This protein binds this small molecule.
Small molecule (SMILES): Nc1ccn([C@@H]2O[C@H](CO[P](=O)(O)O[C@H]3[C@@H](O)[C@H](n4ccc(=O)[nH]c4=O)O[C@@H]3CO[P](=O)(O)O[C@H]3[C@@H](O)[C@H](n4ccc(N)nc4=O)O[C@@H]3CO[P](=O)(O)O[C@H]3[C@@H](O)[C@H](n4ccc(=O)[nH]c4=O)O[C@@H]3CO[P](=O)(O)O[C@H]3[C@@H](O)[C@H](n4cnc5c(=O)nc(N)[nH]c54)O[C@@H]3CO[P](=O)(O)O[C@H]3[C@@H](O)[C@H](n4cnc5c(N)ncnc54)O[C@@H]3CO)[C@@H](O)[C@H]2O)c(=O)n1

Sequence of chain 2.C:
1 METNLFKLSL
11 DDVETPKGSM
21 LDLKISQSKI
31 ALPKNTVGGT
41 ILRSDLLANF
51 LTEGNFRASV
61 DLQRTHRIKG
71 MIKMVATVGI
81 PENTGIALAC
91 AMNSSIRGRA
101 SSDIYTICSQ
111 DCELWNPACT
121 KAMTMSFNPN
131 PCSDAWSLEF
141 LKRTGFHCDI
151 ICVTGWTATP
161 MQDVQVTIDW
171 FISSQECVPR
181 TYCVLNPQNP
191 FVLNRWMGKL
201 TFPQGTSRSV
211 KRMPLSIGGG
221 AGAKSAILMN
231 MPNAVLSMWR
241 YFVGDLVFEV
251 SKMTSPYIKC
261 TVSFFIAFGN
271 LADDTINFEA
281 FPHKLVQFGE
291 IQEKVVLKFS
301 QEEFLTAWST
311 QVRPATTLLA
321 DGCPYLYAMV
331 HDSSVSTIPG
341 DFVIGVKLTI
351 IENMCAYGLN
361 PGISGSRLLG

Binding-site contacts:
Ligand atom N9 contacts residue PRO190 of chain 2.C at 4.1 Å.
Ligand atom C5 contacts residue ILE350 of chain 2.C at 3.6 Å (hydrophobic).
Ligand atom C2 contacts residue VAL192 of chain 2.C at 3.7 Å (hydrophobic).
Ligand atom C8 contacts residue ILE350 of chain 2.C at 4.1 Å (hydrophobic).
Ligand atom C4' contacts residue THR124 of chain 2.C at 3.6 Å.
Ligand atom P contacts residue SER126 of chain 2.C at 3.7 Å.
Ligand atom N3 contacts residue VAL192 of chain 2.C at 3.4 Å.
Ligand atom O2 contacts residue GLU113 of chain 2.C at 4.2 Å.
Ligand atom O3' contacts residue MET125 of chain 2.C at 4.3 Å.
Ligand atom C1' contacts residue ARG180 of chain 2.C at 3.7 Å.
Ligand atom N3 contacts residue ARG180 of chain 2.C at 4.0 Å.
Ligand atom C4 contacts residue ILE350 of chain 2.C at 4.2 Å (hydrophobic).
Ligand atom N1 contacts residue VAL192 of chain 2.C at 4.0 Å.
Ligand atom OP1 contacts residue SER126 of chain 2.C at 2.8 Å (h-bond).
Ligand atom O3' contacts residue SER126 of chain 2.C at 3.3 Å.
Ligand atom O2' contacts residue SER126 of chain 2.C at 3.6 Å (h-bond).
Ligand atom C5' contacts residue SER126 of chain 2.C at 3.9 Å.
Ligand atom O4' contacts residue ARG180 of chain 2.C at 4.0 Å.
Ligand atom O2' contacts residue MET125 of chain 2.C at 3.6 Å.
Ligand atom O4' contacts residue PRO190 of chain 2.C at 3.2 Å.
Ligand atom N7 contacts residue ILE350 of chain 2.C at 3.8 Å.
Ligand atom C8 contacts residue PRO190 of chain 2.C at 4.2 Å (hydrophobic).
Ligand atom N6 contacts residue THR349 of chain 2.C at 3.9 Å.
Ligand atom C4' contacts residue PRO190 of chain 2.C at 4.3 Å (hydrophobic).
Ligand atom C4' contacts residue SER126 of chain 2.C at 3.4 Å.
Ligand atom OP1 contacts residue THR124 of chain 2.C at 4.0 Å.
Ligand atom C6 contacts residue ILE350 of chain 2.C at 3.8 Å (hydrophobic).
Ligand atom C3' contacts residue SER126 of chain 2.C at 4.3 Å.
Ligand atom C2 contacts residue ARG180 of chain 2.C at 3.6 Å.
Ligand atom C5' contacts residue THR124 of chain 2.C at 3.5 Å.
Ligand atom OP1 contacts residue LYS73 of chain 2.C at 4.1 Å.
Ligand atom O4' contacts residue THR124 of chain 2.C at 4.3 Å.
Ligand atom C4 contacts residue VAL192 of chain 2.C at 3.9 Å (hydrophobic).
Ligand atom O3' contacts residue THR124 of chain 2.C at 4.2 Å.
Ligand atom O4' contacts residue SER126 of chain 2.C at 4.3 Å.
Ligand atom OP1 contacts residue THR124 of chain 2.C at 3.8 Å.
Ligand atom C1' contacts residue PRO190 of chain 2.C at 3.9 Å (hydrophobic).
Ligand atom O2' contacts residue THR124 of chain 2.C at 4.1 Å.
Ligand atom N6 contacts residue ILE350 of chain 2.C at 4.0 Å.
Ligand atom O2' contacts residue ARG180 of chain 2.C at 3.9 Å.